Binding-site contacts:
Ligand atom O4 contacts residue ASN37 of chain 1.A at 3.8 Å.
Ligand atom C19 contacts residue ASN37 of chain 1.A at 3.3 Å.
Ligand atom C18 contacts residue ASP40 of chain 1.A at 3.5 Å.
Ligand atom O1 contacts residue GLY123 of chain 1.A at 3.3 Å (h-bond).
Ligand atom C29 contacts residue LYS44 of chain 1.A at 3.4 Å.
Ligand atom C22 contacts residue LEU92 of chain 1.A at 3.6 Å (hydrophobic).
Ligand atom C25 contacts residue ASN37 of chain 1.A at 3.5 Å.
Ligand atom O1 contacts residue PHE124 of chain 1.A at 2.9 Å (h-bond).
Ligand atom C11 contacts residue LYS44 of chain 1.A at 3.8 Å.
Ligand atom N2 contacts residue ALA41 of chain 1.A at 3.6 Å.
Ligand atom C23 contacts residue PHE124 of chain 1.A at 3.8 Å (hydrophobic).
Ligand atom O3 contacts residue ASN37 of chain 1.A at 3.6 Å.
Ligand atom N1 contacts residue GLY121 of chain 1.A at 3.4 Å (h-bond).
Ligand atom O9 contacts residue LYS98 of chain 1.A at 3.4 Å (salt-bridge).
Ligand atom C2 contacts residue PHE124 of chain 1.A at 3.8 Å (hydrophobic).
Ligand atom C3 contacts residue PHE124 of chain 1.A at 3.8 Å (hydrophobic).
Ligand atom C21 contacts residue GLY121 of chain 1.A at 3.9 Å.
Ligand atom O5 contacts residue LYS44 of chain 1.A at 2.7 Å (salt-bridge).
Ligand atom C10 contacts residue LYS44 of chain 1.A at 3.8 Å.
Ligand atom C5 contacts residue MET84 of chain 1.A at 3.7 Å (hydrophobic).
Ligand atom C4 contacts residue LEU93 of chain 1.A at 3.7 Å (hydrophobic).
Ligand atom O4 contacts residue ALA38 of chain 1.A at 3.9 Å.
Ligand atom O8 contacts residue ASP40 of chain 1.A at 2.7 Å (salt-bridge).
Ligand atom C25 contacts residue ASP40 of chain 1.A at 3.7 Å.
Ligand atom C28 contacts residue LEU92 of chain 1.A at 3.7 Å (hydrophobic).
Ligand atom O9 contacts residue GLY121 of chain 1.A at 3.2 Å (h-bond).
Ligand atom O1 contacts residue VAL122 of chain 1.A at 3.1 Å.
Ligand atom O2 contacts residue PHE124 of chain 1.A at 3.4 Å.
Ligand atom C26 contacts residue LYS44 of chain 1.A at 3.7 Å.
Ligand atom C17 contacts residue ASP40 of chain 1.A at 3.7 Å.
Ligand atom O7 contacts residue ASP40 of chain 1.A at 3.0 Å (salt-bridge).
Ligand atom O1 contacts residue GLY121 of chain 1.A at 3.5 Å (h-bond).
Ligand atom C13 contacts residue LYS44 of chain 1.A at 3.8 Å.
Ligand atom C26 contacts residue ILE82 of chain 1.A at 3.5 Å (hydrophobic).
Ligand atom C1 contacts residue PHE124 of chain 1.A at 3.5 Å (hydrophobic).
Ligand atom O7 contacts residue LYS44 of chain 1.A at 2.9 Å (salt-bridge).
Ligand atom C1 contacts residue GLY121 of chain 1.A at 3.5 Å.
Ligand atom C29 contacts residue ASP40 of chain 1.A at 3.5 Å.
Ligand atom N2 contacts residue THR171 of chain 1.A at 3.6 Å (h-bond).
Ligand atom O4 contacts residue ASP79 of chain 1.A at 3.0 Å (salt-bridge).

This small molecule binds to this protein.
Small molecule (SMILES): COC1=C2C[C@@H](C)C[C@H](OC)[C@H](O)[C@@H](C)/C=C(\C)[C@H](OC(N)=O)[C@@H](OC)/C=C\C=C(/C)C(=O)NC(=CC1=O)C2=O

Sequence of chain 1.A:
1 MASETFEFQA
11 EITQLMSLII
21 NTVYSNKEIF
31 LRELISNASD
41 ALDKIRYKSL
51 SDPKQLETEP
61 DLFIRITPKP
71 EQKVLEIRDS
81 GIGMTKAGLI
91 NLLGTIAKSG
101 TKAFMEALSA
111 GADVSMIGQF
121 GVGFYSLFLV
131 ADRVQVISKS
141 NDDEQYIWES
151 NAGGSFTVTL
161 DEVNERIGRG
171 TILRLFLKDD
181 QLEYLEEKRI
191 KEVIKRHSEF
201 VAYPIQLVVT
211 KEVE